The small molecule below binds the protein below.
Small molecule (SMILES): CC(=O)N[C@@H]1[C@@H](O)[C@H](O)[C@@H](CO)O[C@H]1O

Sequence of chain 1.B:
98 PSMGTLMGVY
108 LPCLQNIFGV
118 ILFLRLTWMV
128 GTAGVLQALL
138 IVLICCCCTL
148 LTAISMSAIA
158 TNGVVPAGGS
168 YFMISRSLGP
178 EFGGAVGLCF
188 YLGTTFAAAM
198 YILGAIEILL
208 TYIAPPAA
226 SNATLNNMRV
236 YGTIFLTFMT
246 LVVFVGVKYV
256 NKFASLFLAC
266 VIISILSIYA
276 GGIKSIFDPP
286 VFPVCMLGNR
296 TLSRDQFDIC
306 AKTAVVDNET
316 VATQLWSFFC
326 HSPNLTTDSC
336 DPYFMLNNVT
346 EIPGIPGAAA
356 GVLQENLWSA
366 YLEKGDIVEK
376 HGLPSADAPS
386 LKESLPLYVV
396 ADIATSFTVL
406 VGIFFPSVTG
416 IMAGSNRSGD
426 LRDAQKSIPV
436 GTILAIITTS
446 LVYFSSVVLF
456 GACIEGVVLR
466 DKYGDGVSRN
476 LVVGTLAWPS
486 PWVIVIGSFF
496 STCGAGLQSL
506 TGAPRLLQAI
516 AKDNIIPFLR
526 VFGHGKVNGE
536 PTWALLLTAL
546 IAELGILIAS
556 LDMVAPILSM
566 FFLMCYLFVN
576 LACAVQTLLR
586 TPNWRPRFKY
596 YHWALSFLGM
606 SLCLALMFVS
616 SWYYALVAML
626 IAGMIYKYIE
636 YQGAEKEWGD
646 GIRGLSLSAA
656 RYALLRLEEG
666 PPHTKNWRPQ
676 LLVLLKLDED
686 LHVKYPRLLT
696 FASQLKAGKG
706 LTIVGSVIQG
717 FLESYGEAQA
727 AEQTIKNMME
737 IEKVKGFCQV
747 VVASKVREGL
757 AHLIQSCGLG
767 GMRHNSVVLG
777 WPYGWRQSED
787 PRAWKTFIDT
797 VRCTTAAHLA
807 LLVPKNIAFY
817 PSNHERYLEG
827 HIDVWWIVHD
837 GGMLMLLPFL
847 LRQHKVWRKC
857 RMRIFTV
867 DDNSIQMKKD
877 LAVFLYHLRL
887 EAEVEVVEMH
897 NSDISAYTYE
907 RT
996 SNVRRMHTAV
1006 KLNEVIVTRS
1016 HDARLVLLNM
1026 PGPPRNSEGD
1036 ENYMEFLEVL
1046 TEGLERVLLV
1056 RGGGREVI

Binding-site contacts:
Ligand atom C1 contacts residue ASN343 of chain 1.B at 1.4 Å.
Ligand atom C5 contacts residue ASN343 of chain 1.B at 3.7 Å.
Ligand atom C4 contacts residue ASN343 of chain 1.B at 4.2 Å.
Ligand atom O7 contacts residue PRO379 of chain 1.B at 4.3 Å.
Ligand atom N2 contacts residue ASN343 of chain 1.B at 2.9 Å (h-bond).
Ligand atom C7 contacts residue ASN343 of chain 1.B at 3.7 Å.
Ligand atom O7 contacts residue ASN343 of chain 1.B at 4.1 Å.
Ligand atom C6 contacts residue ASN343 of chain 1.B at 4.4 Å.
Ligand atom O5 contacts residue ASN343 of chain 1.B at 2.4 Å (h-bond).
Ligand atom C2 contacts residue ASN343 of chain 1.B at 2.4 Å.
Ligand atom C3 contacts residue ASN343 of chain 1.B at 3.8 Å.
Ligand atom O6 contacts residue ASN343 of chain 1.B at 4.4 Å.